The small molecule below binds the protein below.
Small molecule (SMILES): CCOc1cc(C(=O)N2CCC(N3CCN(C)CC3)CC2)ccc1Nc1ncc2c(n1)N(C1CCCC1)c1ccccc1C(=O)N2C

Binding-site contacts:
Ligand atom C05 contacts residue TRP27 of chain 1.A at 3.8 Å (hydrophobic).
Ligand atom C35 contacts residue PRO28 of chain 1.A at 4.1 Å (hydrophobic).
Ligand atom C04 contacts residue TRP27 of chain 1.A at 4.2 Å (hydrophobic).
Ligand atom C41 contacts residue VAL92 of chain 1.A at 4.1 Å (hydrophobic).
Ligand atom N34 contacts residue VAL92 of chain 1.A at 3.9 Å.
Ligand atom C38 contacts residue VAL92 of chain 1.A at 3.6 Å (hydrophobic).
Ligand atom C47 contacts residue PRO28 of chain 1.A at 3.8 Å (hydrophobic).
Ligand atom C26 contacts residue LEU38 of chain 1.A at 3.9 Å (hydrophobic).
Ligand atom C41 contacts residue TRP27 of chain 1.A at 3.7 Å (hydrophobic).
Ligand atom C18 contacts residue TRP27 of chain 1.A at 3.5 Å (hydrophobic).
Ligand atom N25 contacts residue TRP27 of chain 1.A at 4.0 Å.
Ligand atom C29 contacts residue PRO28 of chain 1.A at 3.9 Å (hydrophobic).
Ligand atom O46 contacts residue ASN86 of chain 1.A at 3.1 Å (h-bond).
Ligand atom C06 contacts residue LEU38 of chain 1.A at 3.7 Å (hydrophobic).
Ligand atom C06 contacts residue TRP27 of chain 1.A at 3.9 Å (hydrophobic).
Ligand atom C45 contacts residue LEU40 of chain 1.A at 4.0 Å (hydrophobic).
Ligand atom N25 contacts residue LEU38 of chain 1.A at 4.1 Å.
Ligand atom C28 contacts residue VAL33 of chain 1.A at 3.9 Å (hydrophobic).
Ligand atom C31 contacts residue ASN86 of chain 1.A at 4.0 Å.
Ligand atom C40 contacts residue TRP27 of chain 1.A at 3.7 Å (hydrophobic).
Ligand atom C07 contacts residue LEU38 of chain 1.A at 4.0 Å (hydrophobic).
Ligand atom N30 contacts residue VAL92 of chain 1.A at 3.6 Å.
Ligand atom C28 contacts residue PRO28 of chain 1.A at 3.0 Å (hydrophobic).
Ligand atom O46 contacts residue CYS82 of chain 1.A at 3.8 Å.
Ligand atom N36 contacts residue LEU38 of chain 1.A at 3.9 Å.
Ligand atom C37 contacts residue VAL92 of chain 1.A at 4.1 Å (hydrophobic).
Ligand atom C44 contacts residue LEU40 of chain 1.A at 3.6 Å (hydrophobic).
Ligand atom C45 contacts residue ASN86 of chain 1.A at 3.4 Å.
Ligand atom O46 contacts residue VAL92 of chain 1.A at 3.8 Å.
Ligand atom C44 contacts residue ASN86 of chain 1.A at 3.5 Å.
Ligand atom C39 contacts residue VAL92 of chain 1.A at 4.2 Å (hydrophobic).
Ligand atom C32 contacts residue ASN86 of chain 1.A at 4.1 Å.
Ligand atom C43 contacts residue LEU40 of chain 1.A at 4.0 Å (hydrophobic).
Ligand atom C41 contacts residue PRO28 of chain 1.A at 3.8 Å (hydrophobic).
Ligand atom C47 contacts residue PHE29 of chain 1.A at 3.5 Å (hydrophobic).
Ligand atom N27 contacts residue PRO28 of chain 1.A at 3.2 Å (h-bond).
Ligand atom C47 contacts residue VAL92 of chain 1.A at 3.8 Å (hydrophobic).
Ligand atom C44 contacts residue TYR85 of chain 1.A at 3.9 Å (hydrophobic).
Ligand atom C31 contacts residue VAL92 of chain 1.A at 3.6 Å (hydrophobic).
Ligand atom C05 contacts residue LEU38 of chain 1.A at 4.0 Å (hydrophobic).

Sequence of chain 1.A:
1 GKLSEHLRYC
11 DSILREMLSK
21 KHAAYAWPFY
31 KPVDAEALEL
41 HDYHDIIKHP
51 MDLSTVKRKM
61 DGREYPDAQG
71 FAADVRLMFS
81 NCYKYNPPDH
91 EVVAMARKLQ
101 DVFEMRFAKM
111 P